Sequence of chain 1.B:
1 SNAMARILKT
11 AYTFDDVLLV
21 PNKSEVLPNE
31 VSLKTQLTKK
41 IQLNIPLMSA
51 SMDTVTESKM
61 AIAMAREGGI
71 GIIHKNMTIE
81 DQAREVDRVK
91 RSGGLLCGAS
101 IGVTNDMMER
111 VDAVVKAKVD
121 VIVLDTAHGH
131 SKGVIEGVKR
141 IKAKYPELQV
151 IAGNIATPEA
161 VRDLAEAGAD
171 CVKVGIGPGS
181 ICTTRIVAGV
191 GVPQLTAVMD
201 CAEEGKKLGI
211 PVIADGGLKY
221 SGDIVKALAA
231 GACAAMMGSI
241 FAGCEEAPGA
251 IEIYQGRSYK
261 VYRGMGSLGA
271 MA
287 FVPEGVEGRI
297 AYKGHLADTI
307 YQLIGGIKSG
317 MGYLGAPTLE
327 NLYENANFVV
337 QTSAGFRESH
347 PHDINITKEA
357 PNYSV

This protein binds this small molecule.
Small molecule (SMILES): O=c1[nH]cnc2c1ncn2[C@@H]1O[C@H](COP(=O)(O)O)[C@@H](O)[C@H]1O

Binding-site contacts:
Ligand atom C5' contacts residue TYR262 of chain 1.B at 3.5 Å (hydrophobic).
Ligand atom O6 contacts residue GLY264 of chain 1.B at 3.2 Å.
Ligand atom C4 contacts residue 8N11 of chain 1.K at 3.6 Å.
Ligand atom C2 contacts residue 8N11 of chain 1.K at 3.4 Å.
Ligand atom O5' contacts residue GLY179 of chain 1.B at 3.3 Å.
Ligand atom O6 contacts residue GLY266 of chain 1.B at 2.7 Å (h-bond).
Ligand atom O2P contacts residue GLY238 of chain 1.B at 2.8 Å (h-bond).
Ligand atom O6 contacts residue GLU290 of chain 1.B at 3.6 Å (salt-bridge).
Ligand atom O6 contacts residue MET265 of chain 1.B at 3.3 Å (h-bond).
Ligand atom C2 contacts residue GLU290 of chain 1.B at 3.6 Å.
Ligand atom C6 contacts residue GLU290 of chain 1.B at 3.6 Å.
Ligand atom C4' contacts residue ASP215 of chain 1.B at 3.6 Å.
Ligand atom C2 contacts residue CYS182 of chain 1.B at 3.1 Å (hydrophobic).
Ligand atom O3P contacts residue SER180 of chain 1.B at 2.8 Å (h-bond).
Ligand atom O1P contacts residue SER180 of chain 1.B at 2.8 Å (h-bond).
Ligand atom O1P contacts residue SER239 of chain 1.B at 3.0 Å (h-bond).
Ligand atom N3 contacts residue 8N11 of chain 1.K at 3.5 Å.
Ligand atom C5 contacts residue MET265 of chain 1.B at 3.6 Å (hydrophobic).
Ligand atom O2P contacts residue SER239 of chain 1.B at 3.4 Å (h-bond).
Ligand atom C8 contacts residue MET52 of chain 1.B at 3.4 Å (hydrophobic).
Ligand atom C3' contacts residue ASP215 of chain 1.B at 3.5 Å.
Ligand atom C2' contacts residue ASP215 of chain 1.B at 3.6 Å.
Ligand atom N1 contacts residue GLU290 of chain 1.B at 2.7 Å (salt-bridge).
Ligand atom N7 contacts residue ILE181 of chain 1.B at 3.5 Å.
Ligand atom O2' contacts residue ASP215 of chain 1.B at 2.5 Å (salt-bridge).
Ligand atom O3' contacts residue ASP215 of chain 1.B at 2.5 Å (salt-bridge).
Ligand atom O3P contacts residue GLY217 of chain 1.B at 2.9 Å (h-bond).
Ligand atom C5 contacts residue ILE181 of chain 1.B at 3.4 Å (hydrophobic).
Ligand atom O6 contacts residue GLY291 of chain 1.B at 3.5 Å.
Ligand atom P contacts residue SER180 of chain 1.B at 3.6 Å.
Ligand atom O5' contacts residue GLY216 of chain 1.B at 3.6 Å.
Ligand atom O3' contacts residue ALA50 of chain 1.B at 3.5 Å.
Ligand atom N7 contacts residue GLY264 of chain 1.B at 3.4 Å.
Ligand atom N1 contacts residue 8N11 of chain 1.K at 3.5 Å.
Ligand atom N3 contacts residue CYS182 of chain 1.B at 3.5 Å.
Ligand atom C6 contacts residue GLY266 of chain 1.B at 3.6 Å.
Ligand atom N7 contacts residue MET265 of chain 1.B at 2.9 Å (h-bond).
Ligand atom O3P contacts residue GLY179 of chain 1.B at 3.3 Å.
Ligand atom O2' contacts residue ASN154 of chain 1.B at 3.5 Å (h-bond).
Ligand atom O1P contacts residue TYR262 of chain 1.B at 2.6 Å (h-bond).